The protein below binds the small molecule below.
Small molecule (SMILES): CC(=O)N[C@@H]1[C@@H](O)[C@H](O)[C@@H](CO)O[C@H]1O

Sequence of chain 1.A:
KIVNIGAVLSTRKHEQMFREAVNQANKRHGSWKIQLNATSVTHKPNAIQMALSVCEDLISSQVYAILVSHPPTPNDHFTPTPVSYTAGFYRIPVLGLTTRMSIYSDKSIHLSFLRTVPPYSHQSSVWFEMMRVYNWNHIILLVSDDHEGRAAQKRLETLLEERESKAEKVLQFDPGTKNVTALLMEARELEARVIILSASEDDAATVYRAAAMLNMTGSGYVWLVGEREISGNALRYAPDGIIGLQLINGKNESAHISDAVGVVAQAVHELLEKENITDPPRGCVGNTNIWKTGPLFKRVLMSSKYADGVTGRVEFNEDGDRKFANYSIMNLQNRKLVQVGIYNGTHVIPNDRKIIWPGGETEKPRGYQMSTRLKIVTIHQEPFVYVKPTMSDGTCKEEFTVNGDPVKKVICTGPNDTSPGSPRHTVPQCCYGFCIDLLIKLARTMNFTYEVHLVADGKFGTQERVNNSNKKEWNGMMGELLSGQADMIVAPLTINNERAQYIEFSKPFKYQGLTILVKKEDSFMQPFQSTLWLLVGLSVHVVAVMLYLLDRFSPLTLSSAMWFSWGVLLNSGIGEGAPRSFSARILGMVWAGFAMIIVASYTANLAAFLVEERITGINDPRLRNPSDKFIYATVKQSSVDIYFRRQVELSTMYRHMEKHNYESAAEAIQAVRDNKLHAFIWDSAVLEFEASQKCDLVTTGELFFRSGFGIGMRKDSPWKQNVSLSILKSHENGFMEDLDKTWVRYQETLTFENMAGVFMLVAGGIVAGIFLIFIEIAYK

Binding-site contacts:
Ligand atom O7 contacts residue MET237 of chain 1.A at 3.0 Å (h-bond).
Ligand atom N2 contacts residue ASN239 of chain 1.A at 3.0 Å (h-bond).
Ligand atom C1 contacts residue ASN239 of chain 1.A at 1.4 Å.
Ligand atom C8 contacts residue ASN239 of chain 1.A at 4.4 Å.
Ligand atom O7 contacts residue ASN239 of chain 1.A at 3.0 Å (h-bond).
Ligand atom O7 contacts residue LEU238 of chain 1.A at 3.7 Å.
Ligand atom O5 contacts residue ASN239 of chain 1.A at 2.4 Å (h-bond).
Ligand atom C4 contacts residue ASN239 of chain 1.A at 4.2 Å.
Ligand atom C3 contacts residue ASN239 of chain 1.A at 3.8 Å.
Ligand atom C7 contacts residue MET237 of chain 1.A at 3.6 Å (hydrophobic).
Ligand atom C8 contacts residue MET237 of chain 1.A at 3.4 Å (hydrophobic).
Ligand atom C5 contacts residue ASN239 of chain 1.A at 3.7 Å.
Ligand atom C2 contacts residue ASN239 of chain 1.A at 2.5 Å.
Ligand atom C7 contacts residue ASN239 of chain 1.A at 3.2 Å.